Binding-site contacts:
Ligand atom C6 contacts residue ARG213 of chain 2.A at 3.7 Å.
Ligand atom C5 contacts residue MET82 of chain 2.A at 3.8 Å (hydrophobic).
Ligand atom O contacts residue GLY84 of chain 2.A at 3.3 Å (h-bond).
Ligand atom C3 contacts residue CYS221 of chain 2.A at 3.6 Å (hydrophobic).
Ligand atom OXT contacts residue CYS83 of chain 2.A at 3.7 Å.
Ligand atom C7 contacts residue ASN194 of chain 2.A at 3.5 Å.
Ligand atom C3 contacts residue GLU212 of chain 2.A at 3.4 Å.
Ligand atom C4 contacts residue GLU212 of chain 2.A at 3.4 Å.
Ligand atom O contacts residue CYS83 of chain 2.A at 3.5 Å (h-bond).
Ligand atom N6 contacts residue GLU212 of chain 2.A at 3.0 Å (salt-bridge).
Ligand atom C7 contacts residue ALA80 of chain 2.A at 3.6 Å (hydrophobic).
Ligand atom C4 contacts residue TYR72 of chain 2.A at 3.8 Å (hydrophobic).
Ligand atom N6 contacts residue ARG213 of chain 2.A at 2.8 Å (salt-bridge).
Ligand atom O contacts residue ASN85 of chain 2.A at 2.8 Å (h-bond).
Ligand atom O contacts residue ASN15 of chain 2.A at 3.7 Å.
Ligand atom N contacts residue ASN15 of chain 2.A at 2.8 Å (h-bond).
Ligand atom O3 contacts residue ASN74 of chain 2.A at 3.3 Å (h-bond).
Ligand atom C contacts residue CYS221 of chain 2.A at 3.8 Å (hydrophobic).
Ligand atom O4 contacts residue ALA80 of chain 2.A at 3.8 Å.
Ligand atom O4 contacts residue ARG213 of chain 2.A at 2.9 Å (salt-bridge).
Ligand atom O4 contacts residue ASN194 of chain 2.A at 2.8 Å (h-bond).
Ligand atom C7 contacts residue ARG213 of chain 2.A at 3.5 Å.
Ligand atom C contacts residue CYS83 of chain 2.A at 3.5 Å (hydrophobic).
Ligand atom OXT contacts residue GLY84 of chain 2.A at 3.1 Å (h-bond).
Ligand atom CA contacts residue CYS83 of chain 2.A at 3.2 Å (hydrophobic).
Ligand atom C6 contacts residue ASN74 of chain 2.A at 3.4 Å.
Ligand atom C5 contacts residue ASN159 of chain 2.A at 3.4 Å.
Ligand atom OXT contacts residue GLY222 of chain 2.A at 3.5 Å (h-bond).
Ligand atom C contacts residue GLY222 of chain 2.A at 3.5 Å.
Ligand atom OXT contacts residue CYS221 of chain 2.A at 3.6 Å (h-bond).
Ligand atom N contacts residue GLU212 of chain 2.A at 2.7 Å (salt-bridge).
Ligand atom CA contacts residue GLU212 of chain 2.A at 3.8 Å.
Ligand atom O contacts residue GLY222 of chain 2.A at 3.0 Å (h-bond).
Ligand atom N6 contacts residue ASN194 of chain 2.A at 3.2 Å (h-bond).
Ligand atom OXT contacts residue THR223 of chain 2.A at 3.0 Å (h-bond).
Ligand atom N6 contacts residue ASN74 of chain 2.A at 3.3 Å (h-bond).
Ligand atom O3 contacts residue ARG213 of chain 2.A at 2.7 Å (salt-bridge).
Ligand atom O4 contacts residue ASN159 of chain 2.A at 3.0 Å (h-bond).
Ligand atom C contacts residue ASN85 of chain 2.A at 3.9 Å.
Ligand atom C contacts residue GLY84 of chain 2.A at 3.4 Å.

Sequence of chain 2.A:
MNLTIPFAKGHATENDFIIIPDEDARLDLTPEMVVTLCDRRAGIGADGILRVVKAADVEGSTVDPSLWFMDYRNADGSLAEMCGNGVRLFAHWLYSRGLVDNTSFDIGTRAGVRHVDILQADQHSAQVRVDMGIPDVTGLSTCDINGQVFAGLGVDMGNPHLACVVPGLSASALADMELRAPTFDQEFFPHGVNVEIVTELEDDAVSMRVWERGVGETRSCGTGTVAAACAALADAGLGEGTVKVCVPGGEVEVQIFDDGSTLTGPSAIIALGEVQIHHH

A small-molecule ligand and the protein it binds are described below.
Small molecule (SMILES): N[C@H](CCC[C@H](N)C(=O)O)C(=O)O